A small-molecule ligand and the protein it binds are described below.
Small molecule (SMILES): c1cc(-c2cnn3cc(-c4ccc(OCCN5CCCCC5)cc4)cnc23)ccn1

Sequence of chain 1.A:
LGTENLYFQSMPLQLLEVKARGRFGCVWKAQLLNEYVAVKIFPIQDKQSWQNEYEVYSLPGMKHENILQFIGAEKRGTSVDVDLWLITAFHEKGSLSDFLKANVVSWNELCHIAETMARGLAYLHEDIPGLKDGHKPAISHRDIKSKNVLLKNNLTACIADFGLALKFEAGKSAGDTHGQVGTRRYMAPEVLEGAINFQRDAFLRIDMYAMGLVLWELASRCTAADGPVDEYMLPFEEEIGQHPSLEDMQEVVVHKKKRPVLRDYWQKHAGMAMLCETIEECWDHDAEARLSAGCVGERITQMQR

Binding-site contacts:
Ligand atom C17 contacts residue VAL40 of chain 1.A at 4.0 Å (hydrophobic).
Ligand atom C24 contacts residue LEU163 of chain 1.A at 3.9 Å (hydrophobic).
Ligand atom C2 contacts residue GLU105 of chain 1.A at 3.6 Å.
Ligand atom C15 contacts residue PHE103 of chain 1.A at 3.6 Å (hydrophobic).
Ligand atom C18 contacts residue ALA102 of chain 1.A at 3.4 Å (hydrophobic).
Ligand atom C12 contacts residue LYS32 of chain 1.A at 4.0 Å.
Ligand atom C10 contacts residue PHE103 of chain 1.A at 3.8 Å (hydrophobic).
Ligand atom N4 contacts residue PHE103 of chain 1.A at 3.6 Å.
Ligand atom C11 contacts residue ASP111 of chain 1.A at 3.7 Å.
Ligand atom N1 contacts residue GLU105 of chain 1.A at 4.0 Å.
Ligand atom C23 contacts residue LYS53 of chain 1.A at 3.8 Å.
Ligand atom C12 contacts residue ASP111 of chain 1.A at 3.8 Å.
Ligand atom C17 contacts residue LEU163 of chain 1.A at 3.9 Å (hydrophobic).
Ligand atom C18 contacts residue ALA51 of chain 1.A at 3.6 Å (hydrophobic).
Ligand atom C13 contacts residue GLY107 of chain 1.A at 3.7 Å.
Ligand atom C16 contacts residue ALA33 of chain 1.A at 3.8 Å (hydrophobic).
Ligand atom C12 contacts residue GLY107 of chain 1.A at 4.0 Å.
Ligand atom C10 contacts residue GLY107 of chain 1.A at 3.7 Å.
Ligand atom C18 contacts residue THR101 of chain 1.A at 4.0 Å.
Ligand atom N2 contacts residue VAL40 of chain 1.A at 3.9 Å.
Ligand atom C10 contacts residue HIS104 of chain 1.A at 3.7 Å.
Ligand atom C9 contacts residue GLU105 of chain 1.A at 3.5 Å.
Ligand atom N3 contacts residue PHE103 of chain 1.A at 3.9 Å.
Ligand atom C19 contacts residue ALA51 of chain 1.A at 3.9 Å (hydrophobic).
Ligand atom C21 contacts residue THR101 of chain 1.A at 3.2 Å.
Ligand atom C21 contacts residue LEU81 of chain 1.A at 3.4 Å (hydrophobic).
Ligand atom C20 contacts residue LEU163 of chain 1.A at 3.8 Å (hydrophobic).
Ligand atom C21 contacts residue ALA51 of chain 1.A at 3.8 Å (hydrophobic).
Ligand atom N4 contacts residue HIS104 of chain 1.A at 3.3 Å (h-bond).
Ligand atom C22 contacts residue LEU81 of chain 1.A at 3.6 Å (hydrophobic).
Ligand atom C22 contacts residue LYS53 of chain 1.A at 3.6 Å.
Ligand atom C20 contacts residue LEU81 of chain 1.A at 3.7 Å (hydrophobic).
Ligand atom C22 contacts residue THR101 of chain 1.A at 3.7 Å.
Ligand atom C19 contacts residue LEU163 of chain 1.A at 3.5 Å (hydrophobic).
Ligand atom C1 contacts residue GLU105 of chain 1.A at 3.4 Å.
Ligand atom N4 contacts residue ALA102 of chain 1.A at 3.9 Å.
Ligand atom N5 contacts residue LYS53 of chain 1.A at 2.9 Å (salt-bridge).
Ligand atom N4 contacts residue LEU163 of chain 1.A at 3.8 Å.
Ligand atom C18 contacts residue LEU163 of chain 1.A at 3.4 Å (hydrophobic).
Ligand atom C15 contacts residue HIS104 of chain 1.A at 3.3 Å.